Binding-site contacts:
Ligand atom C20 contacts residue MET97 of chain 1.A at 3.6 Å (hydrophobic).
Ligand atom C10 contacts residue ALA50 of chain 1.A at 3.5 Å (hydrophobic).
Ligand atom C1 contacts residue LEU25 of chain 1.A at 3.8 Å (hydrophobic).
Ligand atom N25 contacts residue GLU69 of chain 1.A at 3.5 Å (salt-bridge).
Ligand atom C14 contacts residue MET100 of chain 1.A at 3.4 Å (hydrophobic).
Ligand atom C5 contacts residue VAL33 of chain 1.A at 3.6 Å (hydrophobic).
Ligand atom N15 contacts residue VAL33 of chain 1.A at 3.6 Å.
Ligand atom C11 contacts residue MET97 of chain 1.A at 3.9 Å (hydrophobic).
Ligand atom N23 contacts residue GLU69 of chain 1.A at 2.8 Å (salt-bridge).
Ligand atom C21 contacts residue LEU95 of chain 1.A at 3.6 Å (hydrophobic).
Ligand atom C10 contacts residue MET97 of chain 1.A at 3.5 Å (hydrophobic).
Ligand atom C22 contacts residue LYS52 of chain 1.A at 3.7 Å.
Ligand atom C20 contacts residue LEU95 of chain 1.A at 3.2 Å (hydrophobic).
Ligand atom C4 contacts residue VAL33 of chain 1.A at 3.7 Å (hydrophobic).
Ligand atom C21 contacts residue LYS52 of chain 1.A at 3.8 Å.
Ligand atom N25 contacts residue LYS52 of chain 1.A at 3.9 Å.
Ligand atom C17 contacts residue LYS52 of chain 1.A at 3.8 Å.
Ligand atom C22 contacts residue GLU69 of chain 1.A at 3.8 Å.
Ligand atom C20 contacts residue ALA50 of chain 1.A at 3.8 Å (hydrophobic).
Ligand atom N12 contacts residue LEU99 of chain 1.A at 3.7 Å.
Ligand atom N23 contacts residue MET73 of chain 1.A at 3.5 Å.
Ligand atom N13 contacts residue ALA50 of chain 1.A at 3.8 Å.
Ligand atom C9 contacts residue LEU151 of chain 1.A at 3.8 Å (hydrophobic).
Ligand atom C10 contacts residue LEU151 of chain 1.A at 3.6 Å (hydrophobic).
Ligand atom C11 contacts residue GLN98 of chain 1.A at 3.1 Å.
Ligand atom C18 contacts residue LYS52 of chain 1.A at 3.7 Å.
Ligand atom C11 contacts residue MET100 of chain 1.A at 3.6 Å (hydrophobic).
Ligand atom C19 contacts residue LYS52 of chain 1.A at 3.5 Å.
Ligand atom C21 contacts residue MET97 of chain 1.A at 3.4 Å (hydrophobic).
Ligand atom C19 contacts residue ALA50 of chain 1.A at 3.5 Å (hydrophobic).
Ligand atom C22 contacts residue MET97 of chain 1.A at 3.6 Å (hydrophobic).
Ligand atom C18 contacts residue VAL33 of chain 1.A at 3.8 Å (hydrophobic).
Ligand atom N12 contacts residue MET100 of chain 1.A at 2.9 Å (h-bond).
Ligand atom N23 contacts residue LYS52 of chain 1.A at 3.6 Å.
Ligand atom N12 contacts residue ALA50 of chain 1.A at 3.5 Å.
Ligand atom C20 contacts residue LYS52 of chain 1.A at 3.6 Å.
Ligand atom C11 contacts residue ALA50 of chain 1.A at 3.4 Å (hydrophobic).
Ligand atom C19 contacts residue LEU95 of chain 1.A at 3.8 Å (hydrophobic).
Ligand atom N12 contacts residue GLN98 of chain 1.A at 3.6 Å.
Ligand atom C9 contacts residue ALA50 of chain 1.A at 3.7 Å (hydrophobic).

The protein below binds the small molecule below.
Small molecule (SMILES): Cn1nccc1-c1nc(Nc2n[nH]c3ccccc23)c2c(n1)C(C)(C)OC2

Sequence of chain 1.A:
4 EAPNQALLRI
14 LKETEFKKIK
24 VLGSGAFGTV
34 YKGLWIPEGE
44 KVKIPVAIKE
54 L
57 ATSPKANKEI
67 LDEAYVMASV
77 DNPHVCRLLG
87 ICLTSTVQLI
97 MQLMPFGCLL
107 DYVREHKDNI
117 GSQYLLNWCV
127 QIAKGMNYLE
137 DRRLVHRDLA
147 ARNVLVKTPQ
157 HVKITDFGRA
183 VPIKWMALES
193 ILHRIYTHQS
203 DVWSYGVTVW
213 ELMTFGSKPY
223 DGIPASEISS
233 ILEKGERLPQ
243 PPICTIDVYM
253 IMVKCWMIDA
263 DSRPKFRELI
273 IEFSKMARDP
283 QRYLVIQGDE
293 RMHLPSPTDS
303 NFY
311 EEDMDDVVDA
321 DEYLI